The small molecule below binds the protein below.
Small molecule (SMILES): C[C@H](O)CC[C@H](C)O

Binding-site contacts:
Ligand atom C06 contacts residue ARG262 of chain 1.A at 4.4 Å.
Ligand atom C03 contacts residue PHE265 of chain 1.A at 4.4 Å (hydrophobic).
Ligand atom C06 contacts residue TRP261 of chain 1.A at 3.8 Å (hydrophobic).
Ligand atom C05 contacts residue TRP261 of chain 1.A at 4.3 Å (hydrophobic).
Ligand atom C06 contacts residue PHE265 of chain 1.A at 3.8 Å (hydrophobic).
Ligand atom O08 contacts residue TRP261 of chain 1.A at 4.1 Å.
Ligand atom C04 contacts residue PHE265 of chain 1.A at 3.6 Å (hydrophobic).
Ligand atom C03 contacts residue TRP272 of chain 1.A at 4.1 Å (hydrophobic).
Ligand atom C01 contacts residue TRP272 of chain 1.A at 3.9 Å (hydrophobic).
Ligand atom C02 contacts residue TRP261 of chain 1.A at 4.1 Å (hydrophobic).
Ligand atom C04 contacts residue TRP272 of chain 1.A at 4.2 Å (hydrophobic).
Ligand atom O07 contacts residue TRP261 of chain 1.A at 4.0 Å.
Ligand atom C06 contacts residue TRP272 of chain 1.A at 3.5 Å (hydrophobic).
Ligand atom C01 contacts residue LEU273 of chain 1.A at 3.6 Å (hydrophobic).
Ligand atom C04 contacts residue TRP261 of chain 1.A at 3.7 Å (hydrophobic).
Ligand atom C01 contacts residue PHE265 of chain 1.A at 3.6 Å (hydrophobic).
Ligand atom O07 contacts residue TRP272 of chain 1.A at 4.5 Å.
Ligand atom C02 contacts residue PHE265 of chain 1.A at 3.8 Å (hydrophobic).
Ligand atom C05 contacts residue TRP272 of chain 1.A at 3.7 Å (hydrophobic).

Sequence of chain 1.A:
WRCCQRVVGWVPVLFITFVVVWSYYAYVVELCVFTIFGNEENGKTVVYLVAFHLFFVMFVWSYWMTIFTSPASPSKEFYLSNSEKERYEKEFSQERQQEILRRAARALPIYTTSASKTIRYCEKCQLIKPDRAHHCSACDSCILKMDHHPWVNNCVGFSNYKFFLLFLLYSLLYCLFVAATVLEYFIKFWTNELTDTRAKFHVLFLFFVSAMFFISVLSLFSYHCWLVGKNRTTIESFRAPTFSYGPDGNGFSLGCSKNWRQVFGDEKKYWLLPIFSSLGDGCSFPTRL